Sequence of chain 1.E:
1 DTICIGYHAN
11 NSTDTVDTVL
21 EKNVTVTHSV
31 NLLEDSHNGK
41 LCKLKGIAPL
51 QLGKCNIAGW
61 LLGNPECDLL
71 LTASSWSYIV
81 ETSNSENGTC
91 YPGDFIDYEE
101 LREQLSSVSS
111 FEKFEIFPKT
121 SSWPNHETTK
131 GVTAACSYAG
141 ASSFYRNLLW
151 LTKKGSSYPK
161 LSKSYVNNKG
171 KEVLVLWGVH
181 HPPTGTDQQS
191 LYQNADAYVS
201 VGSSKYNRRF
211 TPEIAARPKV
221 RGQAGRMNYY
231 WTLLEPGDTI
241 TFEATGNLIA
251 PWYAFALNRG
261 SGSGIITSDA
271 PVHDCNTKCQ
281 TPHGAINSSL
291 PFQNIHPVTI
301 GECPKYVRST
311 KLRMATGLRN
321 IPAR

Binding-site contacts:
Ligand atom C7 contacts residue ASN87 of chain 1.E at 3.0 Å.
Ligand atom O6 contacts residue GLU86 of chain 1.E at 3.2 Å (salt-bridge).
Ligand atom O5 contacts residue ARG221 of chain 1.E at 4.0 Å.
Ligand atom C4 contacts residue ASN87 of chain 1.E at 4.2 Å.
Ligand atom O6 contacts residue ARG221 of chain 1.E at 4.4 Å.
Ligand atom C2 contacts residue ARG221 of chain 1.E at 3.2 Å.
Ligand atom N2 contacts residue GLU66 of chain 1.E at 3.9 Å.
Ligand atom C8 contacts residue GLU66 of chain 1.E at 3.7 Å.
Ligand atom C1 contacts residue ASN87 of chain 1.E at 1.4 Å.
Ligand atom O7 contacts residue ASN87 of chain 1.E at 2.7 Å (h-bond).
Ligand atom C3 contacts residue ARG221 of chain 1.E at 3.3 Å.
Ligand atom C7 contacts residue ARG221 of chain 1.E at 3.7 Å.
Ligand atom O7 contacts residue ARG221 of chain 1.E at 3.9 Å.
Ligand atom O7 contacts residue ASN64 of chain 1.E at 3.1 Å (h-bond).
Ligand atom C8 contacts residue ASN87 of chain 1.E at 4.2 Å.
Ligand atom C7 contacts residue GLU66 of chain 1.E at 3.9 Å.
Ligand atom C2 contacts residue ASN87 of chain 1.E at 2.4 Å.
Ligand atom C8 contacts residue CYS90 of chain 1.E at 4.1 Å (hydrophobic).
Ligand atom C3 contacts residue ASN87 of chain 1.E at 3.7 Å.
Ligand atom C4 contacts residue ARG221 of chain 1.E at 3.9 Å.
Ligand atom O7 contacts residue CYS90 of chain 1.E at 3.7 Å.
Ligand atom O5 contacts residue ASN87 of chain 1.E at 2.4 Å (h-bond).
Ligand atom C8 contacts residue SER137 of chain 1.E at 4.2 Å.
Ligand atom C7 contacts residue ASN64 of chain 1.E at 3.9 Å.
Ligand atom C7 contacts residue CYS90 of chain 1.E at 4.2 Å (hydrophobic).
Ligand atom C6 contacts residue GLU86 of chain 1.E at 4.0 Å.
Ligand atom N2 contacts residue ARG221 of chain 1.E at 3.4 Å (salt-bridge).
Ligand atom C1 contacts residue GLU66 of chain 1.E at 4.4 Å.
Ligand atom C5 contacts residue ASN87 of chain 1.E at 3.6 Å.
Ligand atom O3 contacts residue ARG221 of chain 1.E at 2.4 Å (salt-bridge).
Ligand atom N2 contacts residue ASN87 of chain 1.E at 2.9 Å (h-bond).
Ligand atom C8 contacts residue ASN64 of chain 1.E at 3.5 Å.

This small molecule binds to this protein.
Small molecule (SMILES): CC(=O)N[C@H]1[C@H](O[C@H]2[C@H](O)[C@@H](NC(C)=O)CO[C@@H]2CO)O[C@H](CO)[C@@H](O)[C@@H]1O